Binding-site contacts:
Ligand atom O1B contacts residue GLY23 of chain 1.C at 2.9 Å (h-bond).
Ligand atom O3G contacts residue MG1 of chain 1.H at 2.1 Å.
Ligand atom O3' contacts residue PHE40 of chain 1.C at 3.4 Å.
Ligand atom O1G contacts residue GLY79 of chain 1.C at 2.9 Å (h-bond).
Ligand atom N3B contacts residue GLY21 of chain 1.C at 3.0 Å (h-bond).
Ligand atom O6 contacts residue ASN135 of chain 1.C at 3.4 Å (h-bond).
Ligand atom O2' contacts residue PHE36 of chain 1.C at 3.2 Å.
Ligand atom N2 contacts residue ASP138 of chain 1.C at 2.8 Å (salt-bridge).
Ligand atom O2G contacts residue SER20 of chain 1.C at 2.7 Å (h-bond).
Ligand atom O1B contacts residue GLY21 of chain 1.C at 3.5 Å (h-bond).
Ligand atom N3B contacts residue MG1 of chain 1.H at 3.4 Å.
Ligand atom O6 contacts residue LYS136 of chain 1.C at 3.5 Å.
Ligand atom PB contacts residue MG1 of chain 1.H at 3.2 Å.
Ligand atom O6 contacts residue ASP138 of chain 1.C at 3.5 Å (salt-bridge).
Ligand atom C5' contacts residue GLY21 of chain 1.C at 3.5 Å.
Ligand atom PG contacts residue MG1 of chain 1.H at 3.2 Å.
Ligand atom O6 contacts residue ALA166 of chain 1.C at 2.8 Å (h-bond).
Ligand atom O2G contacts residue THR42 of chain 1.C at 2.6 Å (h-bond).
Ligand atom O1G contacts residue SER20 of chain 1.C at 3.5 Å.
Ligand atom O2' contacts residue ASN37 of chain 1.C at 2.7 Å (h-bond).
Ligand atom O1A contacts residue GLY23 of chain 1.C at 3.3 Å.
Ligand atom O2A contacts residue PHE40 of chain 1.C at 3.4 Å.
Ligand atom O3G contacts residue THR43 of chain 1.C at 2.9 Å (h-bond).
Ligand atom O2B contacts residue MG1 of chain 1.H at 2.0 Å.
Ligand atom N1 contacts residue ASP138 of chain 1.C at 2.9 Å (salt-bridge).
Ligand atom O2' contacts residue SER38 of chain 1.C at 3.1 Å (h-bond).
Ligand atom N3 contacts residue PHE36 of chain 1.C at 3.5 Å.
Ligand atom O3A contacts residue GLY23 of chain 1.C at 3.3 Å (h-bond).
Ligand atom O1B contacts residue LYS24 of chain 1.C at 2.9 Å (salt-bridge).
Ligand atom O1A contacts residue SER26 of chain 1.C at 2.8 Å (h-bond).
Ligand atom O1G contacts residue LYS24 of chain 1.C at 2.8 Å (salt-bridge).
Ligand atom N2 contacts residue LEU139 of chain 1.C at 3.5 Å.
Ligand atom O3' contacts residue SER38 of chain 1.C at 2.8 Å (h-bond).
Ligand atom O6 contacts residue ALA167 of chain 1.C at 3.5 Å (h-bond).
Ligand atom O1B contacts residue VAL22 of chain 1.C at 3.4 Å (h-bond).
Ligand atom C8 contacts residue SER26 of chain 1.C at 3.5 Å.
Ligand atom O4' contacts residue LYS136 of chain 1.C at 3.4 Å (salt-bridge).
Ligand atom N7 contacts residue ASN135 of chain 1.C at 3.1 Å (h-bond).
Ligand atom O1A contacts residue THR25 of chain 1.C at 3.5 Å (h-bond).
Ligand atom O2B contacts residue THR25 of chain 1.C at 3.0 Å (h-bond).

Sequence of chain 1.C:
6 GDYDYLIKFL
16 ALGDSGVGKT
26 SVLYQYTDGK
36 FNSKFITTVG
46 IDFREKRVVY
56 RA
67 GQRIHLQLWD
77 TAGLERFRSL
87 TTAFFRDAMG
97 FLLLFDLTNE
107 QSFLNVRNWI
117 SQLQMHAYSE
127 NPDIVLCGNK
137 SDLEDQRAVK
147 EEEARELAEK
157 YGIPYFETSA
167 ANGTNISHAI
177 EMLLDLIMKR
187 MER

A small-molecule ligand and the protein it binds are described below.
Small molecule (SMILES): Nc1nc2c(ncn2[C@@H]2O[C@H](CO[P](=O)(O)O[P](=O)(O)NP(=O)(O)O)[C@@H](O)[C@H]2O)c(=O)[nH]1